Sequence of chain 1.B:
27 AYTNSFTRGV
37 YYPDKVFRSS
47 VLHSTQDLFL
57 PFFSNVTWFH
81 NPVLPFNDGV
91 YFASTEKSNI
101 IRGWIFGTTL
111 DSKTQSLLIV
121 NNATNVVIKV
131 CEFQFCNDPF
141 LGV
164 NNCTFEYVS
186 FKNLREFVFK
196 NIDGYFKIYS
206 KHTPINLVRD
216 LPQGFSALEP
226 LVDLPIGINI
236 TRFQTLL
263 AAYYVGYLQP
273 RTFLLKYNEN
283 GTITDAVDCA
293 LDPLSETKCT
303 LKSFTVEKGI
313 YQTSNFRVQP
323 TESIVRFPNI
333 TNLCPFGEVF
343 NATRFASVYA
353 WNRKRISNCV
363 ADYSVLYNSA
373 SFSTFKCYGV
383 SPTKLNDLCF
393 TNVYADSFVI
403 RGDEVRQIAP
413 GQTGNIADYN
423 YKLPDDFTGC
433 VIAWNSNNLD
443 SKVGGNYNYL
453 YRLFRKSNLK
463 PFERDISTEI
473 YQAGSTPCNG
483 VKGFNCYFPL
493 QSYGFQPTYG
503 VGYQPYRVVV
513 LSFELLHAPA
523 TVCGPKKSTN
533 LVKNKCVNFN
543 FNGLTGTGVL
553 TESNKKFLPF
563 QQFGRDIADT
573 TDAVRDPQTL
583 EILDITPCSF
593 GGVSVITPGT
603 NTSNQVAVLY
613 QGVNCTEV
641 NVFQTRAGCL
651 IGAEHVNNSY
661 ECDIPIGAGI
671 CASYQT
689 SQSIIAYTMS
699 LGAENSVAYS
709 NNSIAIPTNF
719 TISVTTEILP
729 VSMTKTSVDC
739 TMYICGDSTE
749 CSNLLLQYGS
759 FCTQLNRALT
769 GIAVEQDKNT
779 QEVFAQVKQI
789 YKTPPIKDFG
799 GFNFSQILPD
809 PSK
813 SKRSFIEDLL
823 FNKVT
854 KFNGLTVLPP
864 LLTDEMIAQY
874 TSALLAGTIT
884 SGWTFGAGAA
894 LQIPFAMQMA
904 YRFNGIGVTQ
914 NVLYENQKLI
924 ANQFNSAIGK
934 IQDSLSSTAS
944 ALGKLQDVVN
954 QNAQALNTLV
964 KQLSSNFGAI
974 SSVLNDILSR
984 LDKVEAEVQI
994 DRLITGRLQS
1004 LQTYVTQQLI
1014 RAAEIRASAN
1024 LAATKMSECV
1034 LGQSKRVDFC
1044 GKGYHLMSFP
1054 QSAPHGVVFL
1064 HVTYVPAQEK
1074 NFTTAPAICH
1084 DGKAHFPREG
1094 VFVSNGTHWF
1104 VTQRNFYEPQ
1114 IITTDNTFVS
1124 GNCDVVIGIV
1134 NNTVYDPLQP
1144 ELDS

This protein binds this small molecule.
Small molecule (SMILES): CC(=O)N[C@@H]1[C@@H](O)[C@H](O)[C@@H](CO)O[C@H]1O

Binding-site contacts:
Ligand atom O5 contacts residue ASN282 of chain 1.B at 2.3 Å (h-bond).
Ligand atom C5 contacts residue ASN282 of chain 1.B at 3.7 Å.
Ligand atom O5 contacts residue GLU281 of chain 1.B at 4.0 Å.
Ligand atom C4 contacts residue ASN282 of chain 1.B at 4.2 Å.
Ligand atom C2 contacts residue ASN282 of chain 1.B at 2.5 Å.
Ligand atom C3 contacts residue ASN282 of chain 1.B at 3.8 Å.
Ligand atom C1 contacts residue ASN282 of chain 1.B at 1.4 Å.
Ligand atom O7 contacts residue ASN282 of chain 1.B at 3.3 Å (h-bond).
Ligand atom C7 contacts residue ASN282 of chain 1.B at 3.3 Å.
Ligand atom C8 contacts residue ASN282 of chain 1.B at 4.4 Å.
Ligand atom N2 contacts residue ASN282 of chain 1.B at 3.0 Å (h-bond).